This protein binds this small molecule.
Small molecule (SMILES): CC(=O)N[C@@H]1[C@@H](O)[C@H](O)[C@@H](CO)O[C@H]1O

Binding-site contacts:
Ligand atom C7 contacts residue ASN7 of chain 4.B at 3.1 Å.
Ligand atom C3 contacts residue ASN7 of chain 4.B at 3.7 Å.
Ligand atom C4 contacts residue ASN7 of chain 4.B at 4.3 Å.
Ligand atom C1 contacts residue ALA5 of chain 4.B at 4.4 Å (hydrophobic).
Ligand atom C8 contacts residue ASN7 of chain 4.B at 3.8 Å.
Ligand atom N2 contacts residue ASN7 of chain 4.B at 2.6 Å (h-bond).
Ligand atom C1 contacts residue ASN7 of chain 4.B at 1.4 Å.
Ligand atom O5 contacts residue ASN7 of chain 4.B at 2.4 Å (h-bond).
Ligand atom O7 contacts residue ASN7 of chain 4.B at 3.3 Å (h-bond).
Ligand atom O5 contacts residue ALA5 of chain 4.B at 4.1 Å.
Ligand atom C2 contacts residue ASN7 of chain 4.B at 2.4 Å.
Ligand atom C5 contacts residue ASN7 of chain 4.B at 3.7 Å.

Sequence of chain 4.B:
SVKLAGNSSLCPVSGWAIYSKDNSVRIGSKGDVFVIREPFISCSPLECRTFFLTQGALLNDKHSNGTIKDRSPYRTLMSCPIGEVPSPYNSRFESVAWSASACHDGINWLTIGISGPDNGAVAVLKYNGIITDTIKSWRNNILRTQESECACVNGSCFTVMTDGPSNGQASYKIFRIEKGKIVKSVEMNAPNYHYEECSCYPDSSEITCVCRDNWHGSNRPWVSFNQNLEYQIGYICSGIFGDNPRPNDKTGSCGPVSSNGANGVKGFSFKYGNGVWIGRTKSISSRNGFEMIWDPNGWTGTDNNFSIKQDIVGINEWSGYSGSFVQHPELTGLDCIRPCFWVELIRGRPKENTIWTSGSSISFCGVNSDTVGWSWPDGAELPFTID